The protein below binds the small molecule below.
Small molecule (SMILES): Cc1nc(NC(=O)NC2CCCCC2)c(C)c([C@H](OC(C)(C)C)C(=O)O)c1-c1ccc2c(c1C)CCCO2

Binding-site contacts:
Ligand atom C25 contacts residue LEU56 of chain 1.A at 4.0 Å (hydrophobic).
Ligand atom O5 contacts residue ALA82 of chain 1.A at 3.9 Å.
Ligand atom C26 contacts residue TRP86 of chain 1.A at 3.8 Å (hydrophobic).
Ligand atom O4 contacts residue ALA123 of chain 2.A at 3.8 Å.
Ligand atom C25 contacts residue TRP86 of chain 1.A at 3.8 Å (hydrophobic).
Ligand atom C22 contacts residue THR79 of chain 1.A at 3.8 Å.
Ligand atom C30 contacts residue GLN122 of chain 2.A at 3.6 Å.
Ligand atom C2 contacts residue THR79 of chain 1.A at 3.8 Å.
Ligand atom O2 contacts residue THR128 of chain 2.A at 3.7 Å.
Ligand atom C23 contacts residue THR79 of chain 1.A at 3.9 Å.
Ligand atom C17 contacts residue HIS125 of chain 2.A at 3.9 Å.
Ligand atom O5 contacts residue LEU56 of chain 1.A at 3.7 Å.
Ligand atom C6 contacts residue SO41 of chain 1.D at 4.0 Å.
Ligand atom O3 contacts residue GLU124 of chain 2.A at 3.0 Å (salt-bridge).
Ligand atom C19 contacts residue ALA123 of chain 2.A at 4.0 Å (hydrophobic).
Ligand atom C26 contacts residue MET132 of chain 2.A at 3.6 Å (hydrophobic).
Ligand atom C19 contacts residue THR128 of chain 2.A at 3.7 Å.
Ligand atom C16 contacts residue GLN49 of chain 1.A at 3.8 Å.
Ligand atom C22 contacts residue ALA82 of chain 1.A at 3.9 Å (hydrophobic).
Ligand atom C1 contacts residue ALA82 of chain 1.A at 3.7 Å (hydrophobic).
Ligand atom C19 contacts residue GLU124 of chain 2.A at 3.6 Å.
Ligand atom C12 contacts residue GLN49 of chain 1.A at 3.9 Å.
Ligand atom C12 contacts residue HIS125 of chain 2.A at 3.7 Å.
Ligand atom O4 contacts residue HIS125 of chain 2.A at 3.0 Å (h-bond).
Ligand atom C18 contacts residue THR128 of chain 2.A at 3.4 Å.
Ligand atom O2 contacts residue HIS125 of chain 2.A at 3.5 Å.
Ligand atom C23 contacts residue ALA82 of chain 1.A at 3.8 Å (hydrophobic).
Ligand atom C14 contacts residue THR128 of chain 2.A at 3.9 Å.
Ligand atom O3 contacts residue ALA123 of chain 2.A at 3.5 Å.
Ligand atom C12 contacts residue GLU124 of chain 2.A at 3.7 Å.
Ligand atom C25 contacts residue MET132 of chain 2.A at 4.0 Å (hydrophobic).
Ligand atom N2 contacts residue GLN49 of chain 1.A at 3.6 Å.
Ligand atom N1 contacts residue THR79 of chain 1.A at 3.6 Å.
Ligand atom O4 contacts residue THR128 of chain 2.A at 2.9 Å (h-bond).
Ligand atom O5 contacts residue ALA83 of chain 1.A at 3.8 Å.
Ligand atom C15 contacts residue THR128 of chain 2.A at 4.0 Å.
Ligand atom O4 contacts residue GLU124 of chain 2.A at 3.4 Å (salt-bridge).
Ligand atom C3 contacts residue THR79 of chain 1.A at 4.0 Å.
Ligand atom C23 contacts residue ALA83 of chain 1.A at 3.8 Å (hydrophobic).
Ligand atom C19 contacts residue HIS125 of chain 2.A at 4.0 Å.

Sequence of chain 1.A:
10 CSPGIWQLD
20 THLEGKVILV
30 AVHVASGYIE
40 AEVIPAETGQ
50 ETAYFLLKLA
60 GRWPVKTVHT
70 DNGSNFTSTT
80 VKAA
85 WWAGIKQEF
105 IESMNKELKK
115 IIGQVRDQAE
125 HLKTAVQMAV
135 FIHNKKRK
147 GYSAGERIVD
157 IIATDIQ

Sequence of chain 2.A:
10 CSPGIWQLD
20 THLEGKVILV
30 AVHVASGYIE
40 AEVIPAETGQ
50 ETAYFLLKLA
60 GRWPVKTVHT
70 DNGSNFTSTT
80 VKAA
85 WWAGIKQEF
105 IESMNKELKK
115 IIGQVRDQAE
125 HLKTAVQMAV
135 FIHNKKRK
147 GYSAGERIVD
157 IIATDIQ